Sequence of chain 1.D:
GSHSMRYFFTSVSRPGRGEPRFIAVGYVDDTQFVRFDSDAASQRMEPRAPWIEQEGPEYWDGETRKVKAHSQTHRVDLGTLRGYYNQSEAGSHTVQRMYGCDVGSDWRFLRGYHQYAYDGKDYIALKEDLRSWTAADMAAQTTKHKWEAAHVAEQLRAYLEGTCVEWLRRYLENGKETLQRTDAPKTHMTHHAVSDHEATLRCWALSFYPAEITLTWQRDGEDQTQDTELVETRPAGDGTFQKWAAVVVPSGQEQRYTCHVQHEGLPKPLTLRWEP

A protein and the small-molecule ligand that binds it are described below.
Small molecule (SMILES): CC[C@H](C)[C@H](NC(=O)[C@H](CC1=CN=C2C=CC=CC12)NC(=O)[C@H](CCSC)NC(=O)[C@H](CC(C)C)NC(=O)[C@H](CC(C)C)NC(=O)[C@@H](N)CO)C(=O)N[C@H](C(=O)N[C@@H](CCC(N)=O)C(=O)N[C@H](C=O)C(C)C)[C@@H](C)O

Binding-site contacts:
Ligand atom N contacts residue TYR7 of chain 1.D at 2.9 Å (h-bond).
Ligand atom CG contacts residue GLN155 of chain 1.D at 3.5 Å.
Ligand atom CD2 contacts residue PHE9 of chain 1.D at 3.5 Å (hydrophobic).
Ligand atom CA contacts residue GLU63 of chain 1.D at 3.5 Å.
Ligand atom O contacts residue TYR103 of chain 1.J at 2.5 Å (h-bond).
Ligand atom CA contacts residue GLY95 of chain 1.H at 3.3 Å.
Ligand atom CD2 contacts residue TYR99 of chain 1.D at 3.3 Å (hydrophobic).
Ligand atom O contacts residue TYR159 of chain 1.D at 2.6 Å (h-bond).
Ligand atom CG contacts residue GLU63 of chain 1.D at 3.5 Å.
Ligand atom N contacts residue GLY95 of chain 1.H at 2.9 Å (h-bond).
Ligand atom CE contacts residue TYR98 of chain 1.H at 3.1 Å (hydrophobic).
Ligand atom C contacts residue TYR7 of chain 1.D at 3.4 Å (hydrophobic).
Ligand atom CD1 contacts residue MET45 of chain 1.D at 3.5 Å (hydrophobic).
Ligand atom CA contacts residue TYR171 of chain 1.D at 3.5 Å (hydrophobic).
Ligand atom CD1 contacts residue SER57 of chain 1.J at 3.4 Å.
Ligand atom N contacts residue GLU63 of chain 1.D at 2.9 Å (salt-bridge).
Ligand atom NE1 contacts residue SER57 of chain 1.J at 3.5 Å (h-bond).
Ligand atom O contacts residue GLY95 of chain 1.H at 2.8 Å.
Ligand atom C contacts residue GLY95 of chain 1.H at 3.5 Å.
Ligand atom O contacts residue LYS146 of chain 1.D at 2.9 Å (salt-bridge).
Ligand atom CE2 contacts residue ALA59 of chain 1.J at 3.5 Å (hydrophobic).
Ligand atom CA contacts residue ASP77 of chain 1.D at 3.4 Å.
Ligand atom O contacts residue LYS66 of chain 1.D at 2.9 Å (salt-bridge).
Ligand atom OG contacts residue GLU63 of chain 1.D at 2.9 Å (salt-bridge).
Ligand atom O contacts residue PHE93 of chain 1.H at 3.5 Å.
Ligand atom OE1 contacts residue SER26 of chain 1.H at 3.0 Å (h-bond).
Ligand atom N contacts residue ASP77 of chain 1.D at 2.8 Å (salt-bridge).
Ligand atom CB contacts residue TRP167 of chain 1.D at 3.4 Å (hydrophobic).
Ligand atom CA contacts residue TYR7 of chain 1.D at 3.3 Å (hydrophobic).
Ligand atom OG contacts residue LYS66 of chain 1.D at 2.9 Å (salt-bridge).
Ligand atom O contacts residue HIS70 of chain 1.D at 3.1 Å.
Ligand atom O contacts residue TRP147 of chain 1.D at 2.9 Å (h-bond).
Ligand atom CB contacts residue TYR99 of chain 1.D at 3.4 Å (hydrophobic).
Ligand atom N contacts residue TYR171 of chain 1.D at 2.8 Å (h-bond).
Ligand atom CB contacts residue GLN155 of chain 1.D at 3.5 Å.
Ligand atom N contacts residue TYR99 of chain 1.D at 3.0 Å (h-bond).
Ligand atom CG2 contacts residue ASP77 of chain 1.D at 3.3 Å.
Ligand atom CD2 contacts residue TYR7 of chain 1.D at 3.5 Å (hydrophobic).
Ligand atom C contacts residue TYR103 of chain 1.J at 3.4 Å (hydrophobic).
Ligand atom O contacts residue LYS146 of chain 1.D at 3.3 Å (salt-bridge).

Sequence of chain 1.H:
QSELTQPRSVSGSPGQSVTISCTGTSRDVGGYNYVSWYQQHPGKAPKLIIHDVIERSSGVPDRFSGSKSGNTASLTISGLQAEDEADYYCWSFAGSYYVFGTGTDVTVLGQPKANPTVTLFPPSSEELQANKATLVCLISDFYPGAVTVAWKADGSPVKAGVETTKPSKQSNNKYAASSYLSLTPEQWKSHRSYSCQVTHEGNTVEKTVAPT

Sequence of chain 1.J:
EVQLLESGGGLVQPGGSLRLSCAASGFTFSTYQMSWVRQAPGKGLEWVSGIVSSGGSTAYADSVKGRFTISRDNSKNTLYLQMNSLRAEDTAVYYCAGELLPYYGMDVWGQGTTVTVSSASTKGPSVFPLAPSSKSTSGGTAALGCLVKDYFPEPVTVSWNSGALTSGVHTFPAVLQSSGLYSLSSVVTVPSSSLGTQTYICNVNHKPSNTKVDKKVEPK